Sequence of chain 1.A:
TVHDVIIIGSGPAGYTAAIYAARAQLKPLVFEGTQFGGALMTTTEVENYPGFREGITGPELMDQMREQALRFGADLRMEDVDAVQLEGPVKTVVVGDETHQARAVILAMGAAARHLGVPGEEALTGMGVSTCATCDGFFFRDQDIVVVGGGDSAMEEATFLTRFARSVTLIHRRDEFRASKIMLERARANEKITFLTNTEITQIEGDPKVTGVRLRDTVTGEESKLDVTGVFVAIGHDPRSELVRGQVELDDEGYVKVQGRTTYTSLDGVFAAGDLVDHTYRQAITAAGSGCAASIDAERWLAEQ

The small molecule below binds the protein below.
Small molecule (SMILES): Nc1nsc2ncccc12

Binding-site contacts:
Ligand atom N03 contacts residue GLU213 of chain 1.A at 3.4 Å.
Ligand atom S04 contacts residue LEU129 of chain 1.A at 4.3 Å.
Ligand atom N06 contacts residue ILE248 of chain 1.A at 4.1 Å.
Ligand atom C07 contacts residue ILE248 of chain 1.A at 4.1 Å (hydrophobic).
Ligand atom C02 contacts residue LEU129 of chain 1.A at 3.6 Å (hydrophobic).
Ligand atom C10 contacts residue ARG186 of chain 1.A at 4.2 Å.
Ligand atom C09 contacts residue LEU129 of chain 1.A at 3.7 Å (hydrophobic).
Ligand atom C08 contacts residue ARG186 of chain 1.A at 3.6 Å.
Ligand atom S04 contacts residue VAL161 of chain 1.A at 3.4 Å.
Ligand atom S04 contacts residue THR212 of chain 1.A at 4.1 Å.
Ligand atom N03 contacts residue LEU129 of chain 1.A at 3.9 Å.
Ligand atom N06 contacts residue ARG186 of chain 1.A at 3.4 Å.
Ligand atom C02 contacts residue ILE214 of chain 1.A at 3.8 Å (hydrophobic).
Ligand atom S04 contacts residue ILE214 of chain 1.A at 4.1 Å.
Ligand atom S04 contacts residue GLU213 of chain 1.A at 3.8 Å.
Ligand atom N03 contacts residue ILE214 of chain 1.A at 3.0 Å (h-bond).
Ligand atom N01 contacts residue GLU213 of chain 1.A at 4.5 Å.
Ligand atom C07 contacts residue ARG186 of chain 1.A at 3.3 Å.
Ligand atom C02 contacts residue GLU213 of chain 1.A at 4.0 Å.
Ligand atom C10 contacts residue LEU129 of chain 1.A at 3.6 Å (hydrophobic).
Ligand atom C09 contacts residue ARG186 of chain 1.A at 4.4 Å.
Ligand atom N01 contacts residue ILE214 of chain 1.A at 2.9 Å (h-bond).
Ligand atom C05 contacts residue LEU129 of chain 1.A at 4.1 Å (hydrophobic).
Ligand atom C05 contacts residue VAL161 of chain 1.A at 4.1 Å (hydrophobic).
Ligand atom N01 contacts residue VAL131 of chain 1.A at 3.6 Å.
Ligand atom C05 contacts residue ARG186 of chain 1.A at 3.4 Å.
Ligand atom N03 contacts residue VAL161 of chain 1.A at 4.1 Å.
Ligand atom N01 contacts residue LEU129 of chain 1.A at 3.6 Å.
Ligand atom S04 contacts residue ARG186 of chain 1.A at 3.5 Å.
Ligand atom C08 contacts residue ILE248 of chain 1.A at 4.0 Å (hydrophobic).